Sequence of chain 1.A:
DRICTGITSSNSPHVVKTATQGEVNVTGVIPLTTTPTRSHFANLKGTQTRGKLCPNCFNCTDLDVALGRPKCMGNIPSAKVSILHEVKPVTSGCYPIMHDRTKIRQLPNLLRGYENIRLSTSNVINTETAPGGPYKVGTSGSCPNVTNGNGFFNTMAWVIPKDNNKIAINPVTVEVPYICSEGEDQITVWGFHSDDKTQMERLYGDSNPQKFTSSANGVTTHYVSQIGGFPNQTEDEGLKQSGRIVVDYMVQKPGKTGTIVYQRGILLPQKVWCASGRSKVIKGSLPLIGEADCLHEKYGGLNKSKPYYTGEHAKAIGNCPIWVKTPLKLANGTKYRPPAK

A protein and the small-molecule ligand that binds it are described below.
Small molecule (SMILES): CC(=O)N[C@@H]1[C@@H](O)[C@H](O)[C@@H](CO)O[C@H]1O

Binding-site contacts:
Ligand atom C6 contacts residue ASN232 of chain 1.A at 4.3 Å.
Ligand atom N2 contacts residue ASN232 of chain 1.A at 3.1 Å (h-bond).
Ligand atom C4 contacts residue ASN232 of chain 1.A at 4.1 Å.
Ligand atom C5 contacts residue ASN232 of chain 1.A at 3.6 Å.
Ligand atom O7 contacts residue ASN232 of chain 1.A at 3.5 Å (h-bond).
Ligand atom C7 contacts residue ASN232 of chain 1.A at 3.5 Å.
Ligand atom O5 contacts residue ASN232 of chain 1.A at 2.2 Å (h-bond).
Ligand atom C2 contacts residue ASN232 of chain 1.A at 2.4 Å.
Ligand atom C1 contacts residue ASN232 of chain 1.A at 1.4 Å.
Ligand atom C3 contacts residue ASN232 of chain 1.A at 3.8 Å.